Sequence of chain 1.K:
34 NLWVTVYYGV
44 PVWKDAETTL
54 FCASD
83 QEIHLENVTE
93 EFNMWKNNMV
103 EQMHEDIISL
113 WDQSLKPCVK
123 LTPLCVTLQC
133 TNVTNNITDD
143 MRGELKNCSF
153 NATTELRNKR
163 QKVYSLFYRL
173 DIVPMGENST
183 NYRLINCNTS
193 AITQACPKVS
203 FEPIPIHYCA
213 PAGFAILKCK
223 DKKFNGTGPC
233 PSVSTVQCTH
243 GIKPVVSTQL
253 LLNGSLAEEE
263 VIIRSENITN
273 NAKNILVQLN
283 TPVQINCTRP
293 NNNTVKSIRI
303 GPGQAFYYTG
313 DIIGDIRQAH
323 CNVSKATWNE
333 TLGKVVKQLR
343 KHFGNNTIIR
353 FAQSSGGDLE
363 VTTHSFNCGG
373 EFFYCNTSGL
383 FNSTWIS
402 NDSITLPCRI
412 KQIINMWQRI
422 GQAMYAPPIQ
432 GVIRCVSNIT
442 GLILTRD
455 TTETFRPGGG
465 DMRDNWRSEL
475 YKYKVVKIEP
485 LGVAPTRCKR

Sequence of chain 1.F:
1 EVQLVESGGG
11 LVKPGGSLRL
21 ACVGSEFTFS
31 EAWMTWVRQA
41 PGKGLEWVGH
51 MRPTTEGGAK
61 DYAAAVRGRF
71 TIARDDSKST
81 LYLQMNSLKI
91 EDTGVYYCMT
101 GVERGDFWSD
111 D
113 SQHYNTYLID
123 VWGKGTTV

Sequence of chain 1.E:
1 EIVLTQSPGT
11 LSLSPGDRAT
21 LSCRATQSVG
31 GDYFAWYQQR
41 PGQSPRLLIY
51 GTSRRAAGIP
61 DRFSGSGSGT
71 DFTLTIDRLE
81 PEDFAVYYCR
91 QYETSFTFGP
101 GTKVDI

Sequence of chain 1.A:
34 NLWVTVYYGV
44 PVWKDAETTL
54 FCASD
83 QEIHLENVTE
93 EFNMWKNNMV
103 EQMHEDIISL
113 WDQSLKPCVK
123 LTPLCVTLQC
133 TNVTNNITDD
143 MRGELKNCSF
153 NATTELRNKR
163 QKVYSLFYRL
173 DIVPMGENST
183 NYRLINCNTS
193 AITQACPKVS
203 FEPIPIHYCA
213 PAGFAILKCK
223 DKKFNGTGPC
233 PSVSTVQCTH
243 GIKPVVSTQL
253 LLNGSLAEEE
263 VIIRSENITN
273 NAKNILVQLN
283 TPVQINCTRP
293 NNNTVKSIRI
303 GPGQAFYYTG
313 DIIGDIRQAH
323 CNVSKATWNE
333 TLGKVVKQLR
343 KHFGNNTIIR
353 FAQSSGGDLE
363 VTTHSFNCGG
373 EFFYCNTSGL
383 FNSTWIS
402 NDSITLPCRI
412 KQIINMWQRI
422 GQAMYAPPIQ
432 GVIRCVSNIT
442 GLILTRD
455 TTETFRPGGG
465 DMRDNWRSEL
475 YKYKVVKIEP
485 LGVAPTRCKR

Binding-site contacts:
Ligand atom O2 contacts residue TYR37 of chain 1.E at 2.9 Å (h-bond).
Ligand atom O4 contacts residue ASP32 of chain 1.E at 3.1 Å (salt-bridge).
Ligand atom O4 contacts residue ARG54 of chain 1.E at 3.1 Å (salt-bridge).
Ligand atom O5 contacts residue ASN153 of chain 1.A at 2.3 Å (h-bond).
Ligand atom C5 contacts residue ARG54 of chain 1.E at 3.7 Å.
Ligand atom O2 contacts residue TYR92 of chain 1.E at 3.5 Å.
Ligand atom O2 contacts residue ARG52 of chain 1.F at 2.9 Å (salt-bridge).
Ligand atom O2 contacts residue ARG54 of chain 1.E at 3.1 Å (salt-bridge).
Ligand atom O5 contacts residue TYR92 of chain 1.E at 3.4 Å.
Ligand atom O4 contacts residue GLY51 of chain 1.E at 3.5 Å.
Ligand atom O7 contacts residue THR129 of chain 1.A at 3.5 Å (h-bond).
Ligand atom O4 contacts residue MET99 of chain 1.F at 3.6 Å.
Ligand atom N2 contacts residue GLU103 of chain 1.F at 3.1 Å (salt-bridge).
Ligand atom C6 contacts residue ASP122 of chain 1.F at 3.5 Å.
Ligand atom O6 contacts residue MET99 of chain 1.F at 3.6 Å.
Ligand atom O2 contacts residue TRP33 of chain 1.F at 3.5 Å.
Ligand atom C8 contacts residue GLN131 of chain 1.A at 3.8 Å.
Ligand atom C6 contacts residue THR100 of chain 1.F at 3.7 Å.
Ligand atom C2 contacts residue ASN153 of chain 1.A at 2.5 Å.
Ligand atom C4 contacts residue MET99 of chain 1.F at 3.7 Å (hydrophobic).
Ligand atom C6 contacts residue GLU103 of chain 1.F at 3.3 Å.
Ligand atom O3 contacts residue TRP33 of chain 1.F at 3.6 Å.
Ligand atom N2 contacts residue ASN153 of chain 1.A at 3.0 Å (h-bond).
Ligand atom C7 contacts residue ASN153 of chain 1.A at 3.4 Å.
Ligand atom C8 contacts residue SER151 of chain 1.A at 3.6 Å.
Ligand atom O7 contacts residue ASN153 of chain 1.A at 3.4 Å (h-bond).
Ligand atom C5 contacts residue ASN153 of chain 1.A at 3.6 Å.
Ligand atom C1 contacts residue ASP32 of chain 1.E at 3.5 Å.
Ligand atom C3 contacts residue ARG54 of chain 1.E at 3.6 Å.
Ligand atom C1 contacts residue ASN153 of chain 1.A at 1.4 Å.
Ligand atom O2 contacts residue ARG90 of chain 1.E at 3.7 Å.
Ligand atom O6 contacts residue ASP122 of chain 1.F at 2.8 Å (salt-bridge).
Ligand atom O5 contacts residue TRP33 of chain 1.F at 3.6 Å.
Ligand atom O3 contacts residue ARG90 of chain 1.E at 3.4 Å (salt-bridge).
Ligand atom O6 contacts residue TYR37 of chain 1.E at 3.1 Å (h-bond).
Ligand atom O6 contacts residue TYR116 of chain 1.F at 3.5 Å.
Ligand atom C4 contacts residue ARG54 of chain 1.E at 3.8 Å.
Ligand atom O3 contacts residue ARG54 of chain 1.E at 3.3 Å (salt-bridge).
Ligand atom O6 contacts residue GLU103 of chain 1.F at 3.2 Å (salt-bridge).
Ligand atom C8 contacts residue THR129 of chain 1.A at 3.3 Å.

A protein and the small-molecule ligand that binds it are described below.
Small molecule (SMILES): CC(=O)N[C@H]1[C@H](O[C@H]2[C@H](O)[C@@H](NC(C)=O)CO[C@@H]2CO)O[C@H](CO)[C@@H](O[C@@H]2O[C@H](CO[C@H]3O[C@H](CO[C@H]4O[C@H](CO)[C@@H](O)[C@H](O)[C@@H]4O)[C@@H](O)[C@H](O[C@H]4O[C@H](CO)[C@@H](O)[C@H](O)[C@@H]4O)[C@@H]3O)[C@@H](O)[C@H](O[C@H]3O[C@H](CO)[C@@H](O)[C@H](O)[C@@H]3O)[C@@H]2O)[C@@H]1O